This protein binds this small molecule.
Small molecule (SMILES): CC(=O)N[C@@H]1[C@@H](O)[C@H](O)[C@@H](CO)O[C@H]1O

Sequence of chain 1.C:
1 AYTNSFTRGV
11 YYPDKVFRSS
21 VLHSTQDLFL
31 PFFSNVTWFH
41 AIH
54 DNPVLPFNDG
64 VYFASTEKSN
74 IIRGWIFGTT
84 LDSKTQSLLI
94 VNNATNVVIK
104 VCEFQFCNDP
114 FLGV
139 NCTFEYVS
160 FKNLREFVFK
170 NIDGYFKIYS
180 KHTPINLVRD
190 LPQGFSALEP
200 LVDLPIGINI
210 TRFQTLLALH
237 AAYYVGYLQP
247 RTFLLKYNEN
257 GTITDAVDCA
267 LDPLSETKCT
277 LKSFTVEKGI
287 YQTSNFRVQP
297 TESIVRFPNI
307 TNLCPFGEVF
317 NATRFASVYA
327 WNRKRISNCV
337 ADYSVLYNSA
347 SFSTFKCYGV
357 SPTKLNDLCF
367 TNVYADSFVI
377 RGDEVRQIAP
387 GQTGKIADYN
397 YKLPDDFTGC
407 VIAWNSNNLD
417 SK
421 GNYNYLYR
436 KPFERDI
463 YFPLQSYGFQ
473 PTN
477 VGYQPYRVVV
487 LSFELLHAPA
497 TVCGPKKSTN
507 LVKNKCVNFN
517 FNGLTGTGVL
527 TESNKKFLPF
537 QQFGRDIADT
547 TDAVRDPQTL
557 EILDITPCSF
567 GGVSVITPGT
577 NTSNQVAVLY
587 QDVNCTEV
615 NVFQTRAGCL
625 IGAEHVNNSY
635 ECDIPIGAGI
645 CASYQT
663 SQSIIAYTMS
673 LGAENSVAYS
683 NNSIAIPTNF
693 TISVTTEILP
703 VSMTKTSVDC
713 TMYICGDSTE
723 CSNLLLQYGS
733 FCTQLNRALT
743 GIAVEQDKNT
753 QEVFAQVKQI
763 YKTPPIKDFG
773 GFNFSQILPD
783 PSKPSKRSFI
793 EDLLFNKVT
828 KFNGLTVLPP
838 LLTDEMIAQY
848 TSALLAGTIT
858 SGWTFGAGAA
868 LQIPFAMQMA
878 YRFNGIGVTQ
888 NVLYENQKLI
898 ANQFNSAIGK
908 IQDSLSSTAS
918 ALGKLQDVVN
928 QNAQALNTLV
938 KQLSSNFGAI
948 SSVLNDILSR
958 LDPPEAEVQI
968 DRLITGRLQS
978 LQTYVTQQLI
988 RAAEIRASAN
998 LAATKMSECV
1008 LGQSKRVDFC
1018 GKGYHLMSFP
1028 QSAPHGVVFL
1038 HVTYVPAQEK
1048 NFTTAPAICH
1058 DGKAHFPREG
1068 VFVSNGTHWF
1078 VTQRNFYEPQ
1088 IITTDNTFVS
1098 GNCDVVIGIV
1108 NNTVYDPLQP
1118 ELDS

Binding-site contacts:
Ligand atom C4 contacts residue ASN631 of chain 1.C at 4.3 Å.
Ligand atom O7 contacts residue HIS629 of chain 1.C at 4.4 Å.
Ligand atom C8 contacts residue HIS629 of chain 1.C at 3.2 Å.
Ligand atom C7 contacts residue HIS629 of chain 1.C at 4.3 Å.
Ligand atom C7 contacts residue ASN631 of chain 1.C at 3.1 Å.
Ligand atom C1 contacts residue ASN631 of chain 1.C at 1.5 Å.
Ligand atom C8 contacts residue VAL630 of chain 1.C at 4.3 Å (hydrophobic).
Ligand atom C3 contacts residue ASN631 of chain 1.C at 3.8 Å.
Ligand atom C2 contacts residue ASN631 of chain 1.C at 2.4 Å.
Ligand atom O7 contacts residue ASN631 of chain 1.C at 3.2 Å (h-bond).
Ligand atom C8 contacts residue ASN631 of chain 1.C at 3.6 Å.
Ligand atom C5 contacts residue ASN631 of chain 1.C at 3.9 Å.
Ligand atom O5 contacts residue ASN631 of chain 1.C at 2.6 Å (h-bond).
Ligand atom N2 contacts residue ASN631 of chain 1.C at 2.7 Å (h-bond).